Sequence of chain 1.A:
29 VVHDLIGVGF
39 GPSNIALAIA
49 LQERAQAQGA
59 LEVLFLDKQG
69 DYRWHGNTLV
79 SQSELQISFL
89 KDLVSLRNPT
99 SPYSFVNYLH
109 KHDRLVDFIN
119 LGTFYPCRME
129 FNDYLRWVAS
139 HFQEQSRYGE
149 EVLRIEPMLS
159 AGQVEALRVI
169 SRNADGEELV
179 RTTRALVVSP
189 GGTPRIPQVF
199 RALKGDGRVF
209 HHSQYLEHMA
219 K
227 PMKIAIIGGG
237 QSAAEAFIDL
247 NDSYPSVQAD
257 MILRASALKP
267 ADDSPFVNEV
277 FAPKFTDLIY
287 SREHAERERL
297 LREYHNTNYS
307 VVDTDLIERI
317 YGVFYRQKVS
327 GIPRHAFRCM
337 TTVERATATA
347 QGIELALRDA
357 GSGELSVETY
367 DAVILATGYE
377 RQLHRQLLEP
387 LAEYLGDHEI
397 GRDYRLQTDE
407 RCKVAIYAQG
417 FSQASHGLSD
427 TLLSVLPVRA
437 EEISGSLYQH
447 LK

Binding-site contacts:
Ligand atom O contacts residue PHE277 of chain 1.A at 4.4 Å.
Ligand atom CD contacts residue FAD1 of chain 1.C at 4.3 Å.
Ligand atom NE contacts residue THR303 of chain 1.A at 4.2 Å.
Ligand atom N contacts residue ASN274 of chain 1.A at 2.7 Å (h-bond).
Ligand atom CA contacts residue ASN274 of chain 1.A at 3.7 Å.
Ligand atom NE contacts residue GLN84 of chain 1.A at 4.1 Å.
Ligand atom C contacts residue ILE85 of chain 1.A at 4.1 Å (hydrophobic).
Ligand atom CB contacts residue GLN84 of chain 1.A at 3.7 Å.
Ligand atom O contacts residue ILE85 of chain 1.A at 4.3 Å.
Ligand atom CA contacts residue PHE277 of chain 1.A at 3.5 Å (hydrophobic).
Ligand atom O contacts residue LYS89 of chain 1.A at 3.4 Å (salt-bridge).
Ligand atom OXT contacts residue ILE85 of chain 1.A at 3.7 Å.
Ligand atom C contacts residue ASN274 of chain 1.A at 3.6 Å.
Ligand atom CD contacts residue LEU428 of chain 1.A at 4.1 Å (hydrophobic).
Ligand atom CG contacts residue LEU428 of chain 1.A at 4.3 Å (hydrophobic).
Ligand atom OXT contacts residue LYS89 of chain 1.A at 2.9 Å (salt-bridge).
Ligand atom OXT contacts residue PHE277 of chain 1.A at 3.5 Å.
Ligand atom CG contacts residue PHE277 of chain 1.A at 4.4 Å (hydrophobic).
Ligand atom CG contacts residue GLN84 of chain 1.A at 3.9 Å.
Ligand atom NE contacts residue NDP1 of chain 1.E at 3.7 Å.
Ligand atom NE contacts residue LEU428 of chain 1.A at 4.3 Å.
Ligand atom CG contacts residue THR303 of chain 1.A at 4.3 Å.
Ligand atom CB contacts residue SER430 of chain 1.A at 4.2 Å.
Ligand atom C contacts residue LYS89 of chain 1.A at 3.5 Å.
Ligand atom OXT contacts residue ASN274 of chain 1.A at 4.4 Å.
Ligand atom N contacts residue PHE277 of chain 1.A at 3.5 Å.
Ligand atom CD contacts residue GLN84 of chain 1.A at 3.7 Å.
Ligand atom OXT contacts residue SER430 of chain 1.A at 2.6 Å (h-bond).
Ligand atom C contacts residue PHE277 of chain 1.A at 3.8 Å (hydrophobic).
Ligand atom C contacts residue SER430 of chain 1.A at 3.7 Å.
Ligand atom CB contacts residue ILE85 of chain 1.A at 4.2 Å (hydrophobic).
Ligand atom O contacts residue ASN274 of chain 1.A at 2.7 Å (h-bond).
Ligand atom NE contacts residue ASN304 of chain 1.A at 3.8 Å.
Ligand atom CA contacts residue SER430 of chain 1.A at 4.2 Å.

This protein binds this small molecule.
Small molecule (SMILES): NCCC[C@H](N)C(=O)O